Binding-site contacts:
Ligand atom O4 contacts residue ASN180 of chain 1.A at 4.2 Å.
Ligand atom C7 contacts residue ASN181 of chain 1.A at 4.1 Å.
Ligand atom C5 contacts residue ASN181 of chain 1.A at 3.6 Å.
Ligand atom C4 contacts residue ASN181 of chain 1.A at 4.2 Å.
Ligand atom C4 contacts residue ASN180 of chain 1.A at 3.8 Å.
Ligand atom C3 contacts residue ASN180 of chain 1.A at 4.4 Å.
Ligand atom C2 contacts residue ASN181 of chain 1.A at 2.5 Å.
Ligand atom C1 contacts residue ASN181 of chain 1.A at 1.4 Å.
Ligand atom C3 contacts residue ASN181 of chain 1.A at 3.8 Å.
Ligand atom O3 contacts residue ASN180 of chain 1.A at 4.0 Å.
Ligand atom O7 contacts residue ASN181 of chain 1.A at 4.3 Å.
Ligand atom N2 contacts residue ASN181 of chain 1.A at 3.0 Å (h-bond).
Ligand atom O5 contacts residue ASN181 of chain 1.A at 2.4 Å (h-bond).

This small molecule binds to this protein.
Small molecule (SMILES): CC(=O)N[C@@H]1[C@@H](O)[C@H](O)[C@@H](CO)O[C@H]1O

Sequence of chain 1.A:
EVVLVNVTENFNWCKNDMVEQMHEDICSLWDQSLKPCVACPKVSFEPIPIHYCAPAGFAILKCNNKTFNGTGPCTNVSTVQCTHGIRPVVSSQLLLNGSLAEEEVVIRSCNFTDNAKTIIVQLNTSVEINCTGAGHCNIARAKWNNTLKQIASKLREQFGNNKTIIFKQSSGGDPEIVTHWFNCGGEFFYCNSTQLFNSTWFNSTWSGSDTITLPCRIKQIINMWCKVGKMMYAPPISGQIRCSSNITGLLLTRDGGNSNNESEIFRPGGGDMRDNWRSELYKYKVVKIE